The small molecule below binds the protein below.
Small molecule (SMILES): Cc1nn(-c2ccccc2)nc1C(N)=O

Binding-site contacts:
Ligand atom O contacts residue CYS87 of chain 1.A at 4.2 Å.
Ligand atom C contacts residue ASN91 of chain 1.A at 3.8 Å.
Ligand atom C4 contacts residue GLU44 of chain 1.A at 4.1 Å.
Ligand atom C3 contacts residue ALA45 of chain 1.A at 4.1 Å (hydrophobic).
Ligand atom O contacts residue ASN91 of chain 1.A at 3.0 Å (h-bond).
Ligand atom N contacts residue PHE36 of chain 1.A at 3.9 Å.
Ligand atom C3 contacts residue TYR97 of chain 1.A at 4.2 Å (hydrophobic).
Ligand atom O contacts residue VAL40 of chain 1.A at 4.4 Å.
Ligand atom C6 contacts residue TYR97 of chain 1.A at 4.1 Å (hydrophobic).
Ligand atom N contacts residue CYS87 of chain 1.A at 4.2 Å.
Ligand atom C7 contacts residue GLU44 of chain 1.A at 4.1 Å.
Ligand atom C1 contacts residue PRO35 of chain 1.A at 4.3 Å (hydrophobic).
Ligand atom C5 contacts residue GLU44 of chain 1.A at 3.1 Å.
Ligand atom C9 contacts residue PRO35 of chain 1.A at 3.6 Å (hydrophobic).
Ligand atom C4 contacts residue PRO35 of chain 1.A at 4.4 Å (hydrophobic).
Ligand atom N1 contacts residue PRO35 of chain 1.A at 3.4 Å (h-bond).
Ligand atom C4 contacts residue TYR97 of chain 1.A at 3.7 Å (hydrophobic).
Ligand atom C8 contacts residue PRO35 of chain 1.A at 4.4 Å (hydrophobic).
Ligand atom N1 contacts residue TYR97 of chain 1.A at 4.2 Å.
Ligand atom N1 contacts residue VAL40 of chain 1.A at 4.4 Å.
Ligand atom C3 contacts residue ASN91 of chain 1.A at 3.7 Å.
Ligand atom O contacts residue TYR48 of chain 1.A at 4.0 Å.
Ligand atom C contacts residue PRO35 of chain 1.A at 4.4 Å (hydrophobic).
Ligand atom N2 contacts residue PRO35 of chain 1.A at 4.3 Å.
Ligand atom C3 contacts residue TYR90 of chain 1.A at 3.8 Å (hydrophobic).
Ligand atom N contacts residue VAL40 of chain 1.A at 4.4 Å.
Ligand atom C1 contacts residue VAL40 of chain 1.A at 4.1 Å (hydrophobic).
Ligand atom C8 contacts residue TRP34 of chain 1.A at 4.4 Å (hydrophobic).
Ligand atom N3 contacts residue TYR97 of chain 1.A at 3.7 Å.
Ligand atom C9 contacts residue TYR97 of chain 1.A at 4.3 Å (hydrophobic).
Ligand atom C6 contacts residue GLU44 of chain 1.A at 3.1 Å.
Ligand atom C5 contacts residue TYR97 of chain 1.A at 3.5 Å (hydrophobic).
Ligand atom N2 contacts residue TYR97 of chain 1.A at 3.8 Å.
Ligand atom C contacts residue VAL40 of chain 1.A at 4.1 Å (hydrophobic).
Ligand atom C2 contacts residue TYR97 of chain 1.A at 3.9 Å (hydrophobic).
Ligand atom N contacts residue PRO35 of chain 1.A at 3.5 Å (h-bond).
Ligand atom C1 contacts residue TYR97 of chain 1.A at 4.4 Å (hydrophobic).

Sequence of chain 1.A:
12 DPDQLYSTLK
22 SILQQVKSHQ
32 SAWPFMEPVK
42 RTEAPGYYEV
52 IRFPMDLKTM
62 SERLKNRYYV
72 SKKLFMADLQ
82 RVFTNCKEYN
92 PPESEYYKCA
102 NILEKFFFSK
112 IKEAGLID